Binding-site contacts:
Ligand atom C3B contacts residue TYR197 of chain 26.A at 3.3 Å (hydrophobic).
Ligand atom C4C contacts residue TYR152 of chain 26.A at 3.9 Å (hydrophobic).
Ligand atom CL1 contacts residue MET221 of chain 26.A at 3.8 Å.
Ligand atom CL1 contacts residue ASN105 of chain 26.A at 3.3 Å.
Ligand atom C3B contacts residue LEU106 of chain 26.A at 3.8 Å (hydrophobic).
Ligand atom C31 contacts residue ALA150 of chain 26.A at 3.5 Å (hydrophobic).
Ligand atom C5C contacts residue TYR128 of chain 26.A at 3.7 Å (hydrophobic).
Ligand atom N2 contacts residue PRO174 of chain 26.A at 3.7 Å.
Ligand atom CL1 contacts residue ILE104 of chain 26.A at 3.6 Å.
Ligand atom O1 contacts residue ALA24 of chain 26.C at 3.4 Å.
Ligand atom C31 contacts residue PRO174 of chain 26.A at 3.3 Å (hydrophobic).
Ligand atom C5A contacts residue CYS199 of chain 26.A at 3.9 Å (hydrophobic).
Ligand atom C31 contacts residue SER175 of chain 26.A at 3.5 Å.
Ligand atom N2 contacts residue PHE186 of chain 26.A at 4.0 Å.
Ligand atom C3 contacts residue PRO174 of chain 26.A at 3.7 Å (hydrophobic).
Ligand atom C5 contacts residue TYR152 of chain 26.A at 3.6 Å (hydrophobic).
Ligand atom C3C contacts residue VAL188 of chain 26.A at 3.3 Å (hydrophobic).
Ligand atom O1A contacts residue VAL122 of chain 26.A at 4.0 Å.
Ligand atom O1 contacts residue PHE186 of chain 26.A at 3.8 Å.
Ligand atom C4A contacts residue ASN198 of chain 26.A at 3.9 Å.
Ligand atom C6C contacts residue VAL191 of chain 26.A at 3.3 Å (hydrophobic).
Ligand atom CM1 contacts residue CYS199 of chain 26.A at 3.8 Å (hydrophobic).
Ligand atom N3A contacts residue ASN219 of chain 26.A at 3.4 Å (h-bond).
Ligand atom C5A contacts residue VAL122 of chain 26.A at 3.9 Å (hydrophobic).
Ligand atom C7C contacts residue TYR128 of chain 26.A at 3.5 Å (hydrophobic).
Ligand atom C3 contacts residue PHE186 of chain 26.A at 3.9 Å (hydrophobic).
Ligand atom C1C contacts residue TYR152 of chain 26.A at 3.9 Å (hydrophobic).
Ligand atom C4 contacts residue TYR152 of chain 26.A at 3.7 Å (hydrophobic).
Ligand atom C2B contacts residue TYR197 of chain 26.A at 3.3 Å (hydrophobic).
Ligand atom C4B contacts residue LEU106 of chain 26.A at 3.7 Å (hydrophobic).
Ligand atom O1B contacts residue MET221 of chain 26.A at 3.8 Å.
Ligand atom C2C contacts residue VAL188 of chain 26.A at 2.8 Å (hydrophobic).
Ligand atom C4 contacts residue PHE186 of chain 26.A at 3.7 Å (hydrophobic).
Ligand atom C5C contacts residue ILE104 of chain 26.A at 4.0 Å (hydrophobic).
Ligand atom C3C contacts residue TYR128 of chain 26.A at 3.6 Å (hydrophobic).
Ligand atom N2 contacts residue ALA24 of chain 26.C at 3.1 Å.
Ligand atom O1 contacts residue TYR152 of chain 26.A at 3.9 Å.
Ligand atom C5 contacts residue PHE186 of chain 26.A at 3.7 Å (hydrophobic).
Ligand atom O1 contacts residue VAL188 of chain 26.A at 3.8 Å.
Ligand atom C31 contacts residue VAL176 of chain 26.A at 3.3 Å (hydrophobic).

Sequence of chain 27.C:
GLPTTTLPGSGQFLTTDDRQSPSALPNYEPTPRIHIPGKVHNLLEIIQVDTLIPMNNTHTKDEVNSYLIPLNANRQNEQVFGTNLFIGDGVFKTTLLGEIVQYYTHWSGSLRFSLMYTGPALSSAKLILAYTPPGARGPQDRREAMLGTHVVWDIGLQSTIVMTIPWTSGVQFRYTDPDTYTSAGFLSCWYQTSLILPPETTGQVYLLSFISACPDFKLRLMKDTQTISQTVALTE

Sequence of chain 26.C:
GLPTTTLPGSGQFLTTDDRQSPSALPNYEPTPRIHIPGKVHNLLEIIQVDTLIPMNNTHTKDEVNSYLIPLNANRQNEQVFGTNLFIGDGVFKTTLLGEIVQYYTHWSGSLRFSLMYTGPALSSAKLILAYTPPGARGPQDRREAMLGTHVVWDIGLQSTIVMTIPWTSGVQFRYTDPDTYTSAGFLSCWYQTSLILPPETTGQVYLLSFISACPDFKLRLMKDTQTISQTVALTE

A small-molecule ligand and the protein it binds are described below.
Small molecule (SMILES): Cc1cc(CCCCCCCOc2ccc(C3=N[C@@H](C)CO3)cc2Cl)on1

Sequence of chain 26.A:
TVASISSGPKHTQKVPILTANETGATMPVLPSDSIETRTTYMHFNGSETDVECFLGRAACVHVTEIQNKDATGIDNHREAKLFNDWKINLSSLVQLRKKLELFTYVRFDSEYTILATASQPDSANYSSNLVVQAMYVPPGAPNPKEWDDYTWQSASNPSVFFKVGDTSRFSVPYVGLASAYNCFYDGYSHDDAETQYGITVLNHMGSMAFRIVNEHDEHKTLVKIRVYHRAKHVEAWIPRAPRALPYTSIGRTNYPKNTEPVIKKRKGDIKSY